This protein binds this small molecule.
Small molecule (SMILES): COc1ccc(N2CCN(c3cccc(C)c3)CC2)nn1

Binding-site contacts:
Ligand atom C16 contacts residue TYR147 of chain 4.A at 4.3 Å (hydrophobic).
Ligand atom C3 contacts residue LEU103 of chain 4.A at 4.2 Å (hydrophobic).
Ligand atom C10 contacts residue SER123 of chain 4.A at 4.2 Å.
Ligand atom N5 contacts residue MET217 of chain 4.A at 3.3 Å (h-bond).
Ligand atom C21 contacts residue ILE101 of chain 4.A at 4.0 Å (hydrophobic).
Ligand atom C6 contacts residue THR102 of chain 4.A at 4.3 Å.
Ligand atom C8 contacts residue PHE121 of chain 4.A at 4.3 Å (hydrophobic).
Ligand atom C17 contacts residue ILE220 of chain 4.A at 3.9 Å (hydrophobic).
Ligand atom O2 contacts residue MET195 of chain 4.A at 4.4 Å.
Ligand atom C7 contacts residue LEU103 of chain 4.A at 3.2 Å (hydrophobic).
Ligand atom C7 contacts residue THR102 of chain 4.A at 4.2 Å.
Ligand atom C16 contacts residue ILE101 of chain 4.A at 3.5 Å (hydrophobic).
Ligand atom C8 contacts residue LEU103 of chain 4.A at 3.1 Å (hydrophobic).
Ligand atom N5 contacts residue TYR193 of chain 4.A at 4.0 Å.
Ligand atom C18 contacts residue ILE125 of chain 4.A at 4.2 Å (hydrophobic).
Ligand atom C1 contacts residue ASN215 of chain 4.A at 3.6 Å.
Ligand atom C1 contacts residue TYR194 of chain 4.A at 4.2 Å (hydrophobic).
Ligand atom C15 contacts residue ILE101 of chain 4.A at 4.1 Å (hydrophobic).
Ligand atom C18 contacts residue PHE182 of chain 4.A at 4.0 Å (hydrophobic).
Ligand atom C14 contacts residue LEU187 of chain 4.A at 4.3 Å (hydrophobic).
Ligand atom N4 contacts residue TYR193 of chain 4.A at 3.5 Å.
Ligand atom C11 contacts residue HIS241 of chain 4.A at 3.7 Å.
Ligand atom C17 contacts residue ILE101 of chain 4.A at 3.8 Å (hydrophobic).
Ligand atom C17 contacts residue TYR147 of chain 4.A at 4.0 Å (hydrophobic).
Ligand atom O2 contacts residue TYR193 of chain 4.A at 3.4 Å.
Ligand atom C1 contacts residue MET195 of chain 4.A at 4.3 Å (hydrophobic).
Ligand atom C1 contacts residue TYR193 of chain 4.A at 3.8 Å (hydrophobic).
Ligand atom C20 contacts residue ILE125 of chain 4.A at 3.4 Å (hydrophobic).
Ligand atom C10 contacts residue HIS241 of chain 4.A at 3.6 Å.
Ligand atom C13 contacts residue ILE101 of chain 4.A at 3.4 Å (hydrophobic).
Ligand atom C3 contacts residue TYR193 of chain 4.A at 3.8 Å (hydrophobic).
Ligand atom C13 contacts residue THR102 of chain 4.A at 4.3 Å.
Ligand atom C18 contacts residue ILE220 of chain 4.A at 4.3 Å (hydrophobic).
Ligand atom C14 contacts residue ILE101 of chain 4.A at 4.1 Å (hydrophobic).
Ligand atom C19 contacts residue ILE125 of chain 4.A at 3.2 Å (hydrophobic).
Ligand atom N4 contacts residue MET217 of chain 4.A at 3.3 Å.
Ligand atom C14 contacts residue MET217 of chain 4.A at 3.9 Å (hydrophobic).
Ligand atom C21 contacts residue TYR147 of chain 4.A at 2.7 Å (hydrophobic).
Ligand atom C21 contacts residue ILE220 of chain 4.A at 3.5 Å (hydrophobic).
Ligand atom C3 contacts residue PHE121 of chain 4.A at 4.4 Å (hydrophobic).

Sequence of chain 4.A:
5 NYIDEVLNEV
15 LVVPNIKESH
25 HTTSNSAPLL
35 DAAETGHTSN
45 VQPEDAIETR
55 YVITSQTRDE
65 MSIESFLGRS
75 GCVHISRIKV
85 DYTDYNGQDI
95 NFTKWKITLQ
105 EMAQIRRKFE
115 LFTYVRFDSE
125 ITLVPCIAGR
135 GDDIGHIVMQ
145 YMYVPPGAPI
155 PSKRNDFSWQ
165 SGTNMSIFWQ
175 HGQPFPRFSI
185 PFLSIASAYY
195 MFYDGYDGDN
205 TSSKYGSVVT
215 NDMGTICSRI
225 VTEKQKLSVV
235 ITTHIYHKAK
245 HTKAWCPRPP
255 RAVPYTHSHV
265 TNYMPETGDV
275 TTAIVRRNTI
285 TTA